This protein binds this small molecule.
Small molecule (SMILES): CCCCCC[C@@H](O)CO

Sequence of chain 1.A:
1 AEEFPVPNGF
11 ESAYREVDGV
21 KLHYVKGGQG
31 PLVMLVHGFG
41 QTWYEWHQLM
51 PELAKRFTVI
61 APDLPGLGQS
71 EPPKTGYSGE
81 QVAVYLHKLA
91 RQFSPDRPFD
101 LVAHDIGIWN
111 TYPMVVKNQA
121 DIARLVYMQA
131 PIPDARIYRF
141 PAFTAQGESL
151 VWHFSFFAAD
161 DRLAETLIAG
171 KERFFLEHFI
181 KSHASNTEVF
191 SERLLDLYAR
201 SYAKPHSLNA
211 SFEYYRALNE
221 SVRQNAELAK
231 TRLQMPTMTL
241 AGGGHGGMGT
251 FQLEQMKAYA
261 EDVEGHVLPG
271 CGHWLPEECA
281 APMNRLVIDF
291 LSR

Binding-site contacts:
Ligand atom O contacts residue PHE154 of chain 1.A at 3.4 Å.
Ligand atom CD contacts residue HIS153 of chain 1.A at 3.6 Å.
Ligand atom C1 contacts residue MET248 of chain 1.A at 3.5 Å (hydrophobic).
Ligand atom O contacts residue ILE106 of chain 1.A at 4.4 Å.
Ligand atom O contacts residue TRP109 of chain 1.A at 4.3 Å.
Ligand atom C1 contacts residue LEU150 of chain 1.A at 3.5 Å (hydrophobic).
Ligand atom CE contacts residue HIS273 of chain 1.A at 3.4 Å.
Ligand atom C1 contacts residue GLY246 of chain 1.A at 3.5 Å.
Ligand atom CG contacts residue HIS273 of chain 1.A at 3.5 Å.
Ligand atom C contacts residue TRP109 of chain 1.A at 4.2 Å (hydrophobic).
Ligand atom CG contacts residue ASP105 of chain 1.A at 3.0 Å.
Ligand atom C contacts residue TYR215 of chain 1.A at 3.4 Å (hydrophobic).
Ligand atom C2 contacts residue VAL151 of chain 1.A at 4.1 Å (hydrophobic).
Ligand atom C contacts residue ASP105 of chain 1.A at 2.4 Å.
Ligand atom C contacts residue HIS153 of chain 1.A at 4.0 Å.
Ligand atom C2 contacts residue GLY246 of chain 1.A at 4.2 Å.
Ligand atom O contacts residue ASP105 of chain 1.A at 3.6 Å.
Ligand atom CD contacts residue LEU150 of chain 1.A at 4.2 Å (hydrophobic).
Ligand atom CD contacts residue HIS183 of chain 1.A at 3.7 Å.
Ligand atom CE contacts residue GLY246 of chain 1.A at 4.1 Å.
Ligand atom C2 contacts residue LEU150 of chain 1.A at 3.7 Å (hydrophobic).
Ligand atom CB contacts residue PHE179 of chain 1.A at 4.3 Å (hydrophobic).
Ligand atom CB contacts residue HIS153 of chain 1.A at 3.6 Å.
Ligand atom C2 contacts residue HIS183 of chain 1.A at 4.3 Å.
Ligand atom O contacts residue TYR215 of chain 1.A at 2.6 Å (h-bond).
Ligand atom CB contacts residue HIS273 of chain 1.A at 3.7 Å.
Ligand atom CG contacts residue HIS153 of chain 1.A at 3.9 Å.
Ligand atom CA contacts residue TYR215 of chain 1.A at 3.7 Å (hydrophobic).
Ligand atom CA contacts residue HIS153 of chain 1.A at 4.3 Å.
Ligand atom O contacts residue HIS153 of chain 1.A at 2.8 Å (h-bond).
Ligand atom CD contacts residue HIS273 of chain 1.A at 4.0 Å.
Ligand atom CA contacts residue ASP105 of chain 1.A at 1.4 Å.
Ligand atom CA contacts residue HIS273 of chain 1.A at 4.0 Å.
Ligand atom CE contacts residue HIS183 of chain 1.A at 3.9 Å.
Ligand atom CE contacts residue GLN129 of chain 1.A at 4.3 Å.
Ligand atom CD contacts residue ASP105 of chain 1.A at 4.3 Å.
Ligand atom C contacts residue PHE154 of chain 1.A at 4.2 Å (hydrophobic).
Ligand atom C contacts residue ILE106 of chain 1.A at 4.0 Å (hydrophobic).
Ligand atom CB contacts residue ASP105 of chain 1.A at 2.4 Å.
Ligand atom C1 contacts residue GLN129 of chain 1.A at 4.0 Å.